A small-molecule ligand and the protein it binds are described below.
Small molecule (SMILES): CC(=O)N[C@@H]1[C@@H](O)[C@H](O)[C@@H](CO)O[C@H]1O

Sequence of chain 3.B:
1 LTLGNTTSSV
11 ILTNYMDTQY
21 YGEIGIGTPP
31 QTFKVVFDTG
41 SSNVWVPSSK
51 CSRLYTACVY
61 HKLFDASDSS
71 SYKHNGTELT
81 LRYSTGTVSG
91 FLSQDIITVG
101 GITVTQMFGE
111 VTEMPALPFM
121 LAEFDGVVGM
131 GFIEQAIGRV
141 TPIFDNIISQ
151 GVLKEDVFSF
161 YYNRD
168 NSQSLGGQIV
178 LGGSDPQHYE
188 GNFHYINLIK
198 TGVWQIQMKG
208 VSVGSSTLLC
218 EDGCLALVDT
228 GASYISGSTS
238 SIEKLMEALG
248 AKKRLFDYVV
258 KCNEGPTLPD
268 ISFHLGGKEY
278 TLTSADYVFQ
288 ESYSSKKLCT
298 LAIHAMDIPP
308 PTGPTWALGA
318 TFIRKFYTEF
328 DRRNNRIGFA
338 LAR

Binding-site contacts:
Ligand atom N2 contacts residue ASN75 of chain 3.B at 2.9 Å (h-bond).
Ligand atom C7 contacts residue ASN75 of chain 3.B at 3.8 Å.
Ligand atom C3 contacts residue ASN75 of chain 3.B at 3.8 Å.
Ligand atom C4 contacts residue ASN75 of chain 3.B at 4.3 Å.
Ligand atom O7 contacts residue ASN75 of chain 3.B at 4.2 Å.
Ligand atom C1 contacts residue ASN75 of chain 3.B at 1.4 Å.
Ligand atom O5 contacts residue ASN75 of chain 3.B at 2.5 Å (h-bond).
Ligand atom C5 contacts residue ASN75 of chain 3.B at 3.7 Å.
Ligand atom C1 contacts residue THR77 of chain 3.B at 4.0 Å.
Ligand atom C2 contacts residue ASN75 of chain 3.B at 2.4 Å.
Ligand atom C8 contacts residue ASN75 of chain 3.B at 3.3 Å.